Binding-site contacts:
Ligand atom C8 contacts residue LEU365 of chain 1.E at 4.0 Å (hydrophobic).
Ligand atom O7 contacts residue NAG1 of chain 1.GB at 3.5 Å.
Ligand atom C7 contacts residue ASN382 of chain 1.E at 3.3 Å.
Ligand atom C5 contacts residue SER384 of chain 1.E at 4.0 Å.
Ligand atom O4 contacts residue GLN359 of chain 1.E at 4.4 Å.
Ligand atom C6 contacts residue NAG1 of chain 1.GB at 4.2 Å.
Ligand atom C8 contacts residue THR368 of chain 1.E at 4.4 Å.
Ligand atom C7 contacts residue NAG1 of chain 1.GB at 3.8 Å.
Ligand atom N2 contacts residue ASN382 of chain 1.E at 3.0 Å (h-bond).
Ligand atom O5 contacts residue ASN382 of chain 1.E at 2.4 Å (h-bond).
Ligand atom C5 contacts residue ASN382 of chain 1.E at 3.8 Å.
Ligand atom O6 contacts residue SER384 of chain 1.E at 2.9 Å (h-bond).
Ligand atom C8 contacts residue THR369 of chain 1.E at 3.7 Å.
Ligand atom C6 contacts residue SER384 of chain 1.E at 4.0 Å.
Ligand atom C1 contacts residue ASN382 of chain 1.E at 1.5 Å.
Ligand atom O5 contacts residue SER384 of chain 1.E at 3.6 Å.
Ligand atom C7 contacts residue ARG414 of chain 1.E at 4.0 Å.
Ligand atom O7 contacts residue ASN382 of chain 1.E at 3.3 Å (h-bond).
Ligand atom C4 contacts residue ASN382 of chain 1.E at 4.4 Å.
Ligand atom C8 contacts residue NAG1 of chain 1.GB at 3.8 Å.
Ligand atom O7 contacts residue ARG414 of chain 1.E at 3.2 Å (salt-bridge).
Ligand atom C2 contacts residue ASN382 of chain 1.E at 2.6 Å.
Ligand atom C1 contacts residue SER384 of chain 1.E at 4.3 Å.
Ligand atom C3 contacts residue ASN382 of chain 1.E at 3.9 Å.
Ligand atom O6 contacts residue NAG1 of chain 1.GB at 3.4 Å (h-bond).
Ligand atom C8 contacts residue ASN382 of chain 1.E at 4.4 Å.
Ligand atom C8 contacts residue ARG414 of chain 1.E at 4.0 Å.

The small molecule below binds the protein below.
Small molecule (SMILES): CC(=O)N[C@H]1[C@H](O[C@H]2[C@H](O)[C@@H](NC(C)=O)CO[C@@H]2CO)O[C@H](CO)[C@@H](O)[C@@H]1O

Sequence of chain 1.E:
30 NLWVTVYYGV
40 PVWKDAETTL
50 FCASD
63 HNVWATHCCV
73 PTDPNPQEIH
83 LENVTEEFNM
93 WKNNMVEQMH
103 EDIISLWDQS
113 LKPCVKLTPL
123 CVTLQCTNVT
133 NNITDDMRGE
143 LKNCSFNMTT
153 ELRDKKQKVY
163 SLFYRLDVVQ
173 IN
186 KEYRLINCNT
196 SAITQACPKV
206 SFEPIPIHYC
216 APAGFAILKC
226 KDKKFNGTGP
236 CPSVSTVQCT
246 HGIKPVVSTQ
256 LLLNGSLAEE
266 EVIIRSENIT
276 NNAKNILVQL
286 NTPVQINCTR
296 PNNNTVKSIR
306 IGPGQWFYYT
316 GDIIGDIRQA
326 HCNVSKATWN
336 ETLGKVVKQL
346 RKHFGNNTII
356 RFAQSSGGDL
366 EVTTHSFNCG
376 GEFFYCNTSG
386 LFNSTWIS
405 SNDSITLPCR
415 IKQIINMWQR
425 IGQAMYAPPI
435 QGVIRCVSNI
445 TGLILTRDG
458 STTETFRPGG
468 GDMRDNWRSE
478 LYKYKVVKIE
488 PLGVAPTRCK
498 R